A small-molecule ligand and the protein it binds are described below.
Small molecule (SMILES): CC(=O)N[C@@H]1[C@@H](O)[C@H](O)[C@@H](CO)O[C@H]1O

Binding-site contacts:
Ligand atom C7 contacts residue SER48 of chain 1.A at 4.3 Å.
Ligand atom C8 contacts residue ASN47 of chain 1.A at 4.0 Å.
Ligand atom C8 contacts residue PHE41 of chain 1.A at 4.3 Å (hydrophobic).
Ligand atom N2 contacts residue ASN47 of chain 1.A at 3.0 Å (h-bond).
Ligand atom C8 contacts residue ASN42 of chain 1.A at 4.1 Å.
Ligand atom O7 contacts residue SER49 of chain 1.A at 3.2 Å (h-bond).
Ligand atom O5 contacts residue ASN47 of chain 1.A at 3.0 Å (h-bond).
Ligand atom C7 contacts residue ASN47 of chain 1.A at 3.1 Å.
Ligand atom C7 contacts residue ASN42 of chain 1.A at 4.5 Å.
Ligand atom N2 contacts residue ASN42 of chain 1.A at 4.1 Å.
Ligand atom C5 contacts residue ASN47 of chain 1.A at 4.4 Å.
Ligand atom C7 contacts residue SER49 of chain 1.A at 3.8 Å.
Ligand atom C2 contacts residue ASN47 of chain 1.A at 2.8 Å.
Ligand atom C8 contacts residue SER49 of chain 1.A at 3.9 Å.
Ligand atom C8 contacts residue GLU29 of chain 1.A at 4.1 Å.
Ligand atom C1 contacts residue ASN47 of chain 1.A at 2.4 Å.
Ligand atom C8 contacts residue VAL40 of chain 1.A at 3.5 Å (hydrophobic).
Ligand atom O7 contacts residue SER48 of chain 1.A at 3.5 Å.
Ligand atom C3 contacts residue ASN47 of chain 1.A at 4.3 Å.
Ligand atom O7 contacts residue ASN47 of chain 1.A at 2.9 Å (h-bond).
Ligand atom C8 contacts residue SER48 of chain 1.A at 4.2 Å.

Sequence of chain 1.A:
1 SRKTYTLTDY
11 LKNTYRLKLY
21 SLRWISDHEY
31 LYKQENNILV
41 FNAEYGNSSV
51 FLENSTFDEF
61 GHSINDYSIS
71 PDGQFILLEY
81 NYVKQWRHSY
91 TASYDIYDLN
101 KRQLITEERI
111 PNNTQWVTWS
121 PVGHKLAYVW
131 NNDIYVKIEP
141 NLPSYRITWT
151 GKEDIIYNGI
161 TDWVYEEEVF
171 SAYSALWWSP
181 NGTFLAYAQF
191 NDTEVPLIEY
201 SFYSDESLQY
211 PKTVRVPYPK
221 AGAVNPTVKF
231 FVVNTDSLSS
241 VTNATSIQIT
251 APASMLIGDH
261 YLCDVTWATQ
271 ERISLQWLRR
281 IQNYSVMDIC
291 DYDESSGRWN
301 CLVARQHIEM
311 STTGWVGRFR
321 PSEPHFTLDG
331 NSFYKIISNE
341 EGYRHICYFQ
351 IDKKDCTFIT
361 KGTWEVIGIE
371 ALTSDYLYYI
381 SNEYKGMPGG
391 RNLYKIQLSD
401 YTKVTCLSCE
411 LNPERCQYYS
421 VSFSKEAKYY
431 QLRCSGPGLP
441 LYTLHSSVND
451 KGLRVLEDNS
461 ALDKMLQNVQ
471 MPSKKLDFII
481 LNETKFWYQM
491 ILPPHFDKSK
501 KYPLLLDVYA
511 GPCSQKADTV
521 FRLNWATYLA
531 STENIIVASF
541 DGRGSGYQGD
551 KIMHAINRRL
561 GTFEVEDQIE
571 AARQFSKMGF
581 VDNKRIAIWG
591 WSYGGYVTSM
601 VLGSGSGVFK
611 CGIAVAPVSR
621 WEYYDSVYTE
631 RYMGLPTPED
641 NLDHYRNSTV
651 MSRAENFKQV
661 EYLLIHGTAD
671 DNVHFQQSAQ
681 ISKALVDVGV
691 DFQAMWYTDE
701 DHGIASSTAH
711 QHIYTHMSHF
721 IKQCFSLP